Sequence of chain 52.B:
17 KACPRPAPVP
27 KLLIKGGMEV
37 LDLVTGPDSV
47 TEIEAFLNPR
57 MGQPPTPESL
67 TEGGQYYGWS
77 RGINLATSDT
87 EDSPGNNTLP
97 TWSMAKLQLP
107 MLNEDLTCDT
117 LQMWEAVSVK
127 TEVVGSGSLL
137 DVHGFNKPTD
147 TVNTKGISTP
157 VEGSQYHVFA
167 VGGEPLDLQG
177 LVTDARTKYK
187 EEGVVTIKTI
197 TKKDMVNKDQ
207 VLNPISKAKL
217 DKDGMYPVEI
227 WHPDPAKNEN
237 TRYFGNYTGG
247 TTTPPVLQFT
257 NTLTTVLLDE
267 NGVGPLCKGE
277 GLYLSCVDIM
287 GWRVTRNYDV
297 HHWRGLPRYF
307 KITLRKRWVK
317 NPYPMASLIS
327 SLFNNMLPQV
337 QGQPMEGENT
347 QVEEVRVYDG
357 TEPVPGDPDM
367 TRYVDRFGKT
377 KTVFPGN

Binding-site contacts:
Ligand atom C4 contacts residue VAL296 of chain 52.A at 4.2 Å (hydrophobic).
Ligand atom C5 contacts residue ASN93 of chain 52.A at 3.6 Å.
Ligand atom O1A contacts residue TYR72 of chain 52.A at 3.7 Å.
Ligand atom O4 contacts residue GLY78 of chain 52.A at 3.3 Å.
Ligand atom C5 contacts residue TYR72 of chain 52.A at 3.7 Å (hydrophobic).
Ligand atom O4 contacts residue THR291 of chain 52.A at 3.5 Å.
Ligand atom O6 contacts residue ASN93 of chain 52.A at 2.9 Å (h-bond).
Ligand atom O4 contacts residue ASN80 of chain 52.A at 4.1 Å.
Ligand atom N5 contacts residue TYR72 of chain 52.A at 2.9 Å (h-bond).
Ligand atom O1B contacts residue TYR72 of chain 52.A at 4.1 Å.
Ligand atom C6 contacts residue ASN93 of chain 52.A at 3.1 Å.
Ligand atom C6 contacts residue TYR72 of chain 52.A at 3.9 Å (hydrophobic).
Ligand atom C3 contacts residue GLY78 of chain 52.A at 4.2 Å.
Ligand atom C3 contacts residue HIS298 of chain 52.A at 4.1 Å.
Ligand atom C4 contacts residue ARG77 of chain 52.A at 4.3 Å.
Ligand atom O1A contacts residue ARG77 of chain 52.A at 3.1 Å.
Ligand atom O1B contacts residue ARG77 of chain 52.A at 3.0 Å (salt-bridge).
Ligand atom O4 contacts residue ILE79 of chain 52.A at 3.7 Å.
Ligand atom C3 contacts residue GLY78 of chain 52.A at 3.7 Å.
Ligand atom O8 contacts residue ARG77 of chain 52.A at 3.3 Å (salt-bridge).
Ligand atom C3 contacts residue VAL296 of chain 52.A at 3.4 Å (hydrophobic).
Ligand atom O1A contacts residue GLY78 of chain 52.A at 3.4 Å (h-bond).
Ligand atom C1 contacts residue TYR72 of chain 52.A at 4.1 Å (hydrophobic).
Ligand atom C3 contacts residue ARG77 of chain 52.A at 3.8 Å.
Ligand atom O4 contacts residue VAL296 of chain 52.A at 3.7 Å.
Ligand atom O8 contacts residue TYR72 of chain 52.A at 3.9 Å.
Ligand atom O3 contacts residue GLY78 of chain 52.A at 3.6 Å.
Ligand atom C4 contacts residue HIS298 of chain 52.A at 3.6 Å.
Ligand atom O10 contacts residue ASN293 of chain 52.A at 4.3 Å.
Ligand atom C2 contacts residue GLY78 of chain 52.A at 4.1 Å.
Ligand atom C6 contacts residue THR94 of chain 52.A at 3.9 Å.
Ligand atom C1 contacts residue GLY78 of chain 52.A at 4.2 Å.
Ligand atom O4 contacts residue TYR72 of chain 52.A at 4.2 Å.
Ligand atom C1 contacts residue ARG77 of chain 52.A at 3.5 Å.
Ligand atom O4 contacts residue HIS298 of chain 52.A at 2.7 Å (h-bond).
Ligand atom C11 contacts residue ASP85 of chain 52.B at 3.5 Å.
Ligand atom C4 contacts residue GLY78 of chain 52.A at 3.6 Å.
Ligand atom C4 contacts residue TYR72 of chain 52.A at 3.7 Å (hydrophobic).
Ligand atom C11 contacts residue TYR72 of chain 52.A at 3.9 Å (hydrophobic).
Ligand atom C10 contacts residue TYR72 of chain 52.A at 3.8 Å (hydrophobic).

Sequence of chain 52.A:
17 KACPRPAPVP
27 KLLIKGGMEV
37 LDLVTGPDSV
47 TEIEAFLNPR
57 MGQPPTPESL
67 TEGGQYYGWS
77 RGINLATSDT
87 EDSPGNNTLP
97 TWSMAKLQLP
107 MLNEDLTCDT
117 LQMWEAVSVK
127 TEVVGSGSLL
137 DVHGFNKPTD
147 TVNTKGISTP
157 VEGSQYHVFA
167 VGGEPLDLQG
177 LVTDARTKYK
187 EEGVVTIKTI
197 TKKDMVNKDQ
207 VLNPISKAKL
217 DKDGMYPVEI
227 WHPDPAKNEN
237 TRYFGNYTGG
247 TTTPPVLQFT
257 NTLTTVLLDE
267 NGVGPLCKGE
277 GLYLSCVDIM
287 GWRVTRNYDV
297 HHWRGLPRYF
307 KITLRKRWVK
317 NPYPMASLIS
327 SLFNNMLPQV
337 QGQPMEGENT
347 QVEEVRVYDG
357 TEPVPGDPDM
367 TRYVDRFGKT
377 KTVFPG

A protein and the small-molecule ligand that binds it are described below.
Small molecule (SMILES): CC(=O)N[C@H]1[C@H]([C@H](O)[C@H](O)CO)O[C@@](O[C@H]2[C@@H](O)[C@@H](CO)O[C@@H](O[C@H]3[C@H](O)[C@@H](O)[C@H](O)O[C@@H]3CO)[C@@H]2O)(C(=O)O)C[C@@H]1O